Binding-site contacts:
Ligand atom CG contacts residue PHE128 of chain 1.A at 3.6 Å (hydrophobic).
Ligand atom C1 contacts residue TYR13 of chain 1.A at 3.8 Å (hydrophobic).
Ligand atom C3 contacts residue LEU36 of chain 1.A at 4.0 Å (hydrophobic).
Ligand atom C1 contacts residue ALA62 of chain 1.A at 3.5 Å (hydrophobic).
Ligand atom C contacts residue TYR63 of chain 1.A at 4.0 Å (hydrophobic).
Ligand atom O2 contacts residue ILE37 of chain 1.A at 3.5 Å.
Ligand atom O contacts residue LEU36 of chain 1.A at 3.7 Å.
Ligand atom C4 contacts residue ASP23 of chain 1.A at 4.1 Å.
Ligand atom CD contacts residue TYR63 of chain 1.A at 3.9 Å (hydrophobic).
Ligand atom N contacts residue ASN35 of chain 1.A at 3.4 Å (h-bond).
Ligand atom O contacts residue TYR63 of chain 1.A at 3.6 Å.
Ligand atom C6 contacts residue TYR13 of chain 1.A at 3.8 Å (hydrophobic).
Ligand atom CB contacts residue LEU36 of chain 1.A at 3.5 Å (hydrophobic).
Ligand atom CB contacts residue ASN35 of chain 1.A at 3.9 Å.
Ligand atom C contacts residue LEU36 of chain 1.A at 3.9 Å (hydrophobic).
Ligand atom O2 contacts residue ALA62 of chain 1.A at 3.2 Å (h-bond).
Ligand atom N4 contacts residue GLN24 of chain 1.A at 3.8 Å.
Ligand atom C contacts residue TYR63 of chain 1.A at 4.0 Å (hydrophobic).
Ligand atom O1 contacts residue ALA62 of chain 1.A at 3.6 Å (h-bond).
Ligand atom CB contacts residue ASN35 of chain 1.A at 3.8 Å.
Ligand atom CB contacts residue TYR13 of chain 1.A at 3.9 Å (hydrophobic).
Ligand atom C2 contacts residue PRO38 of chain 1.A at 4.2 Å (hydrophobic).
Ligand atom C2 contacts residue ASP23 of chain 1.A at 3.3 Å.
Ligand atom CD contacts residue PHE128 of chain 1.A at 4.1 Å (hydrophobic).
Ligand atom N1 contacts residue TYR13 of chain 1.A at 3.9 Å.
Ligand atom N1 contacts residue ASP23 of chain 1.A at 3.8 Å.
Ligand atom C3 contacts residue ILE37 of chain 1.A at 3.7 Å (hydrophobic).
Ligand atom C1 contacts residue ASP23 of chain 1.A at 3.6 Å.
Ligand atom ON1 contacts residue GLN24 of chain 1.A at 3.8 Å.
Ligand atom O contacts residue ILE37 of chain 1.A at 3.2 Å (h-bond).
Ligand atom CA contacts residue ASN35 of chain 1.A at 4.1 Å.
Ligand atom C3 contacts residue ASP23 of chain 1.A at 3.2 Å.
Ligand atom N contacts residue ASN35 of chain 1.A at 3.8 Å.
Ligand atom CA contacts residue LEU27 of chain 1.A at 4.1 Å (hydrophobic).
Ligand atom O contacts residue TYR63 of chain 1.A at 2.8 Å (h-bond).
Ligand atom CG contacts residue ASN35 of chain 1.A at 4.0 Å.
Ligand atom O2 contacts residue TYR63 of chain 1.A at 3.5 Å.
Ligand atom N contacts residue TYR63 of chain 1.A at 4.0 Å.
Ligand atom C4 contacts residue GLN24 of chain 1.A at 3.8 Å.
Ligand atom O contacts residue TYR63 of chain 1.A at 4.0 Å.

This protein binds this small molecule.
Small molecule (SMILES): CC(C)C[C@H](NC(=O)[C@H](C)NC(=O)CCC(=O)O)C(=O)N1CCC[C@H]1C(=O)N[C@@H](C)C(=O)Nc1ccc([N+](=O)O)cc1

Sequence of chain 1.A:
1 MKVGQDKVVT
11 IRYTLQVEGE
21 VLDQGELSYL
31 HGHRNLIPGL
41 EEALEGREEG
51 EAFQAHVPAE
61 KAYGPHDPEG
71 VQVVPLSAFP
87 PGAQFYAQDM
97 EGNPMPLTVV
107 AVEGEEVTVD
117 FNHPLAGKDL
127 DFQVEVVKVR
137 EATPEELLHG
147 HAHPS